A small-molecule ligand and the protein it binds are described below.
Small molecule (SMILES): CC(=O)N[C@@H]1[C@@H](O)[C@H](O)[C@@H](CO)O[C@H]1O

Sequence of chain 1.E:
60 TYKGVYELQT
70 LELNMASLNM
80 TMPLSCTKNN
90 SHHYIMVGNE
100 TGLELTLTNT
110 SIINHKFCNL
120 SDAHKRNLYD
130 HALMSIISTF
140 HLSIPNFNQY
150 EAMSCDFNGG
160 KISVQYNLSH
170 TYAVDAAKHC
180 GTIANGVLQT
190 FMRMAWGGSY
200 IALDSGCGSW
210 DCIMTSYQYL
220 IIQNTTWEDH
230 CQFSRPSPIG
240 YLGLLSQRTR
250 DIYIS

Binding-site contacts:
Ligand atom C7 contacts residue ASN98 of chain 1.E at 3.7 Å.
Ligand atom O6 contacts residue NAG1 of chain 1.U at 4.0 Å.
Ligand atom N2 contacts residue GLU99 of chain 1.E at 3.9 Å.
Ligand atom O5 contacts residue ASN98 of chain 1.E at 2.5 Å (h-bond).
Ligand atom C2 contacts residue ASN98 of chain 1.E at 2.5 Å.
Ligand atom O7 contacts residue ASN98 of chain 1.E at 4.2 Å.
Ligand atom N2 contacts residue ASN98 of chain 1.E at 2.9 Å (h-bond).
Ligand atom C8 contacts residue GLU99 of chain 1.E at 3.3 Å.
Ligand atom C5 contacts residue ASN98 of chain 1.E at 3.8 Å.
Ligand atom C3 contacts residue ASN98 of chain 1.E at 3.9 Å.
Ligand atom C4 contacts residue ASN98 of chain 1.E at 4.4 Å.
Ligand atom C1 contacts residue ASN98 of chain 1.E at 1.5 Å.
Ligand atom C6 contacts residue NAG1 of chain 1.U at 3.9 Å.
Ligand atom C7 contacts residue GLU99 of chain 1.E at 4.1 Å.